Binding-site contacts:
Ligand atom C5 contacts residue ASN397 of chain 1.D at 3.7 Å.
Ligand atom N2 contacts residue ASN397 of chain 1.D at 2.9 Å (h-bond).
Ligand atom C2 contacts residue ASN397 of chain 1.D at 2.5 Å.
Ligand atom C4 contacts residue ASN397 of chain 1.D at 4.2 Å.
Ligand atom C3 contacts residue ASN397 of chain 1.D at 3.8 Å.
Ligand atom C8 contacts residue ASN397 of chain 1.D at 4.4 Å.
Ligand atom C1 contacts residue ASN397 of chain 1.D at 1.4 Å.
Ligand atom O7 contacts residue ASN397 of chain 1.D at 3.1 Å (h-bond).
Ligand atom C7 contacts residue ASN397 of chain 1.D at 3.2 Å.
Ligand atom O5 contacts residue ASN397 of chain 1.D at 2.4 Å (h-bond).

Sequence of chain 1.D:
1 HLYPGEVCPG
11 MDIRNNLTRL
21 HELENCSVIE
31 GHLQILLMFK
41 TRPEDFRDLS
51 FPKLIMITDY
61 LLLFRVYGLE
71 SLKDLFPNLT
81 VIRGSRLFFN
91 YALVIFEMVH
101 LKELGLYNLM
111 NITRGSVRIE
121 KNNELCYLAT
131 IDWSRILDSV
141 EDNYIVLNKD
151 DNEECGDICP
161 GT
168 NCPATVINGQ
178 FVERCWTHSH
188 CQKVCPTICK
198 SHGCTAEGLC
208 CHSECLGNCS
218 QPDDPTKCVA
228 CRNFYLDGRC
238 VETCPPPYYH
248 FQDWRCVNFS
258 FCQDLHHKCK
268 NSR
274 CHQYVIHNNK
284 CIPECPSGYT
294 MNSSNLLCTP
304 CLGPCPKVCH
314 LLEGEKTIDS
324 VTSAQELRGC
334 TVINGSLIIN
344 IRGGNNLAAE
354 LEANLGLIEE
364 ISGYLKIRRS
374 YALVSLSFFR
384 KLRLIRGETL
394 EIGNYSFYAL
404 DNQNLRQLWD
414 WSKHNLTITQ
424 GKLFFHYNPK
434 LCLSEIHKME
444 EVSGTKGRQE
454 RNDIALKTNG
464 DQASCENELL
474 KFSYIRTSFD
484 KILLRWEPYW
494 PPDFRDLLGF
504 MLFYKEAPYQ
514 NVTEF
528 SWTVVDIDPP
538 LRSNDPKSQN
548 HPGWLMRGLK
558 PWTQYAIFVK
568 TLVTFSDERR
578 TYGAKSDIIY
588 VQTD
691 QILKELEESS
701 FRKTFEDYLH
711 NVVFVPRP

A protein and the small-molecule ligand that binds it are described below.
Small molecule (SMILES): CC(=O)N[C@@H]1[C@@H](O)[C@H](O)[C@@H](CO)O[C@H]1O